Sequence of chain 1.A:
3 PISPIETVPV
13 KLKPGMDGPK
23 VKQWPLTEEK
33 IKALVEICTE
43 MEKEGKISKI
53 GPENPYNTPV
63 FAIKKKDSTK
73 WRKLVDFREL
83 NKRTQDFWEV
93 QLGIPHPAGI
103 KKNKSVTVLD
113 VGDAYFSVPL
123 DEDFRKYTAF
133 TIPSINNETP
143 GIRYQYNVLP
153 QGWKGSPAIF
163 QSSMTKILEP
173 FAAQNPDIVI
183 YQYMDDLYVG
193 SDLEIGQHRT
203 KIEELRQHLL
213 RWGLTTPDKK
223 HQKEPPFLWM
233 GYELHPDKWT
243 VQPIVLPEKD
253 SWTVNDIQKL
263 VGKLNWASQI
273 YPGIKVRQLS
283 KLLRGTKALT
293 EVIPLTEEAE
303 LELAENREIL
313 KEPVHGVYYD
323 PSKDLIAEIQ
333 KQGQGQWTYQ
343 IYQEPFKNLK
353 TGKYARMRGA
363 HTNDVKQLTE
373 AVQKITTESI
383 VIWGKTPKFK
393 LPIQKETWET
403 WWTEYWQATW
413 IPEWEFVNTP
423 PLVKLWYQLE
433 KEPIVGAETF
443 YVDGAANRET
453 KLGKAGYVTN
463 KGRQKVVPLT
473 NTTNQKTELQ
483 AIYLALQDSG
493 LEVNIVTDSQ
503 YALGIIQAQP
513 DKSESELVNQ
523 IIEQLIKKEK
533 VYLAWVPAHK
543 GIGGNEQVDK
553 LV

Sequence of chain 1.B:
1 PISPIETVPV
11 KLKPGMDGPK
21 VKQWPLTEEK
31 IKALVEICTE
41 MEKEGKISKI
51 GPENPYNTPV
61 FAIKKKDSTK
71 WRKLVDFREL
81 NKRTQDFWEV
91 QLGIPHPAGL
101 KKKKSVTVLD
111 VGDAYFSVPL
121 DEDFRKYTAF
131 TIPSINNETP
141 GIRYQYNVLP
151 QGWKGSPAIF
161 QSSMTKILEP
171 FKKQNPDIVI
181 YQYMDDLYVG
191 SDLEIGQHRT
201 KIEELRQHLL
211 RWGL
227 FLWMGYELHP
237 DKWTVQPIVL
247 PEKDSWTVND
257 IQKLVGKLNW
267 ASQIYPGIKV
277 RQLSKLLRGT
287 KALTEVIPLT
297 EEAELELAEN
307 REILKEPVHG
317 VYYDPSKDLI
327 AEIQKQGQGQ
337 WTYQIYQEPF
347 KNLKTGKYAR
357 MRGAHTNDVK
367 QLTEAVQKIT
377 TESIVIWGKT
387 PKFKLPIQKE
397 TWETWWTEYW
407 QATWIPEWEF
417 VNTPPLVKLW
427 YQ

Binding-site contacts:
Ligand atom C2 contacts residue TYR183 of chain 1.A at 3.6 Å (hydrophobic).
Ligand atom N3 contacts residue ASN105 of chain 1.A at 3.8 Å.
Ligand atom C10 contacts residue VAL181 of chain 1.A at 3.9 Å (hydrophobic).
Ligand atom C13 contacts residue HIS237 of chain 1.A at 3.6 Å.
Ligand atom C12 contacts residue LYS103 of chain 1.A at 3.5 Å.
Ligand atom C9 contacts residue VAL181 of chain 1.A at 3.7 Å (hydrophobic).
Ligand atom C13 contacts residue TYR320 of chain 1.A at 3.7 Å (hydrophobic).
Ligand atom C22 contacts residue TRP231 of chain 1.A at 3.1 Å (hydrophobic).
Ligand atom C15 contacts residue ASN105 of chain 1.A at 3.5 Å.
Ligand atom C22 contacts residue TYR190 of chain 1.A at 3.7 Å (hydrophobic).
Ligand atom C12 contacts residue ILE102 of chain 1.A at 3.1 Å (hydrophobic).
Ligand atom N1 contacts residue TYR183 of chain 1.A at 3.9 Å.
Ligand atom N3 contacts residue ILE102 of chain 1.A at 3.7 Å.
Ligand atom C1 contacts residue TYR183 of chain 1.A at 3.8 Å (hydrophobic).
Ligand atom C12 contacts residue ASN105 of chain 1.A at 3.0 Å.
Ligand atom C14 contacts residue HIS237 of chain 1.A at 3.2 Å.
Ligand atom C21 contacts residue TYR190 of chain 1.A at 3.6 Å (hydrophobic).
Ligand atom N2 contacts residue LYS103 of chain 1.A at 3.0 Å (salt-bridge).
Ligand atom N5 contacts residue PHE229 of chain 1.A at 3.3 Å.
Ligand atom C16 contacts residue ILE102 of chain 1.A at 3.8 Å (hydrophobic).
Ligand atom N6 contacts residue TRP231 of chain 1.A at 3.1 Å.
Ligand atom C20 contacts residue TRP231 of chain 1.A at 3.3 Å (hydrophobic).
Ligand atom C6 contacts residue TYR183 of chain 1.A at 3.5 Å (hydrophobic).
Ligand atom C8 contacts residue VAL181 of chain 1.A at 3.7 Å (hydrophobic).
Ligand atom N4 contacts residue ASN105 of chain 1.A at 2.7 Å (h-bond).
Ligand atom N4 contacts residue LYS103 of chain 1.A at 3.0 Å (salt-bridge).
Ligand atom N5 contacts residue HIS237 of chain 1.A at 3.2 Å (h-bond).
Ligand atom N6 contacts residue LEU230 of chain 1.A at 3.8 Å.
Ligand atom N2 contacts residue ILE102 of chain 1.A at 3.3 Å.
Ligand atom C16 contacts residue ASN105 of chain 1.A at 3.3 Å.
Ligand atom N5 contacts residue LEU236 of chain 1.A at 2.9 Å (h-bond).
Ligand atom N6 contacts residue TYR190 of chain 1.A at 3.5 Å (h-bond).
Ligand atom C19 contacts residue HIS237 of chain 1.A at 3.3 Å.
Ligand atom C5 contacts residue TYR183 of chain 1.A at 3.7 Å (hydrophobic).
Ligand atom N4 contacts residue ILE102 of chain 1.A at 3.2 Å.
Ligand atom C7 contacts residue TRP231 of chain 1.A at 3.9 Å (hydrophobic).
Ligand atom C14 contacts residue TYR320 of chain 1.A at 3.8 Å (hydrophobic).
Ligand atom C19 contacts residue LEU236 of chain 1.A at 3.6 Å (hydrophobic).
Ligand atom N2 contacts residue ASN105 of chain 1.A at 3.4 Å (h-bond).
Ligand atom C4 contacts residue TYR190 of chain 1.A at 3.5 Å (hydrophobic).

This protein binds this small molecule.
Small molecule (SMILES): Cc1cc(/C=C/C#N)cc(C)c1Nc1ccnc(Nc2ccc(C#N)cc2)n1